Binding-site contacts:
Ligand atom O1 contacts residue GLY211 of chain 1.C at 2.8 Å (h-bond).
Ligand atom O3 contacts residue MG1 of chain 1.T at 2.1 Å.
Ligand atom O3 contacts residue ALA209 of chain 1.C at 3.9 Å.
Ligand atom C2 contacts residue LYS186 of chain 1.C at 3.8 Å.
Ligand atom O3 contacts residue ASP212 of chain 1.C at 2.6 Å (salt-bridge).
Ligand atom O2 contacts residue ALA243 of chain 1.C at 4.3 Å.
Ligand atom C2 contacts residue ALA209 of chain 1.C at 3.9 Å (hydrophobic).
Ligand atom C1 contacts residue GLU188 of chain 1.C at 3.3 Å.
Ligand atom O1 contacts residue MG1 of chain 1.T at 4.3 Å.
Ligand atom C1 contacts residue ASP212 of chain 1.C at 3.8 Å.
Ligand atom O2 contacts residue MET207 of chain 1.C at 4.3 Å.
Ligand atom O1 contacts residue ARG210 of chain 1.C at 3.5 Å (salt-bridge).
Ligand atom O2 contacts residue LYS186 of chain 1.C at 4.4 Å.
Ligand atom C1 contacts residue THR244 of chain 1.C at 3.8 Å.
Ligand atom O1 contacts residue GLU188 of chain 1.C at 4.2 Å.
Ligand atom O1 contacts residue ASP212 of chain 1.C at 3.5 Å (salt-bridge).
Ligand atom O4 contacts residue ARG87 of chain 1.C at 3.9 Å.
Ligand atom O1 contacts residue THR244 of chain 1.C at 3.0 Å (h-bond).
Ligand atom O2 contacts residue THR244 of chain 1.C at 2.8 Å (h-bond).
Ligand atom O2 contacts residue ALA209 of chain 1.C at 4.2 Å.
Ligand atom O2 contacts residue ARG87 of chain 1.C at 4.4 Å.
Ligand atom C2 contacts residue GLU188 of chain 1.C at 4.0 Å.
Ligand atom C1 contacts residue MG1 of chain 1.T at 3.1 Å.
Ligand atom O4 contacts residue LYS186 of chain 1.C at 2.7 Å (salt-bridge).
Ligand atom O3 contacts residue GLU188 of chain 1.C at 2.4 Å (salt-bridge).
Ligand atom C1 contacts residue GLY211 of chain 1.C at 4.0 Å.
Ligand atom O4 contacts residue GLU188 of chain 1.C at 3.8 Å.
Ligand atom O1 contacts residue ALA209 of chain 1.C at 3.2 Å.
Ligand atom O2 contacts residue MET276 of chain 1.C at 4.2 Å.
Ligand atom O3 contacts residue GLY211 of chain 1.C at 4.4 Å.
Ligand atom C2 contacts residue THR244 of chain 1.C at 3.6 Å.
Ligand atom C2 contacts residue MG1 of chain 1.T at 3.4 Å.
Ligand atom O4 contacts residue MG1 of chain 1.T at 2.7 Å.
Ligand atom C1 contacts residue ALA209 of chain 1.C at 3.5 Å (hydrophobic).

A protein and the small-molecule ligand that binds it are described below.
Small molecule (SMILES): O=C([O-])C(=O)[O-]

Sequence of chain 1.C:
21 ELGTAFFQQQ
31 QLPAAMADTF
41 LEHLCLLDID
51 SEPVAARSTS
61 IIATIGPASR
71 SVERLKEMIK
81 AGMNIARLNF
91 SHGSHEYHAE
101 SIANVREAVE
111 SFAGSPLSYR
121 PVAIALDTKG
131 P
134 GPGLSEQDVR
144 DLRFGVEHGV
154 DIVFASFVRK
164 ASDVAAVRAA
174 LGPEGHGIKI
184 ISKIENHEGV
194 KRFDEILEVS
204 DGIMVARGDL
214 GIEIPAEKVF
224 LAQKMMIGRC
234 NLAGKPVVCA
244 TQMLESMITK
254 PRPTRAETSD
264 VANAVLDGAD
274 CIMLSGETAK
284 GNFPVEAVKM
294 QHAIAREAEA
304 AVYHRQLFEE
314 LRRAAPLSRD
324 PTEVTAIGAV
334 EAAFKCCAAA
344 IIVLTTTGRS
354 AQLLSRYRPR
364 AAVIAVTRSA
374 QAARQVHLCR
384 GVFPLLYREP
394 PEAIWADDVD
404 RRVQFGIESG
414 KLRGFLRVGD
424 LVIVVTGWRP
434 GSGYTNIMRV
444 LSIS